Sequence of chain 1.A:
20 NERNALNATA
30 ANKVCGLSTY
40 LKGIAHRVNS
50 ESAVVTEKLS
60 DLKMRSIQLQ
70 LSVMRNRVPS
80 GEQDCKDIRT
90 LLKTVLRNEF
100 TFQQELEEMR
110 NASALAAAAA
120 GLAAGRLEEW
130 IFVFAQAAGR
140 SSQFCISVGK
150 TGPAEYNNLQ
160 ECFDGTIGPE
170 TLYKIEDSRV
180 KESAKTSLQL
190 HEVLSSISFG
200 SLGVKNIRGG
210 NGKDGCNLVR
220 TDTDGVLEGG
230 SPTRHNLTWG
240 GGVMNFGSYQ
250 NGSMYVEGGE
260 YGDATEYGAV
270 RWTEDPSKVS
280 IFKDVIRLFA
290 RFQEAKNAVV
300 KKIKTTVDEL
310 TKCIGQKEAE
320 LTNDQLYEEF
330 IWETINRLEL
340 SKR

Binding-site contacts:
Ligand atom C6 contacts residue ASN48 of chain 1.A at 4.5 Å.
Ligand atom C1 contacts residue ALA52 of chain 1.A at 4.1 Å (hydrophobic).
Ligand atom O5 contacts residue SER49 of chain 1.A at 4.4 Å.
Ligand atom O5 contacts residue ASN110 of chain 1.B at 2.4 Å (h-bond).
Ligand atom N2 contacts residue ASN110 of chain 1.B at 2.9 Å (h-bond).
Ligand atom C1 contacts residue ASN110 of chain 1.B at 1.4 Å.
Ligand atom C7 contacts residue GLU56 of chain 1.A at 3.7 Å.
Ligand atom C5 contacts residue ASN48 of chain 1.A at 4.2 Å.
Ligand atom C2 contacts residue ASN110 of chain 1.B at 2.6 Å.
Ligand atom C1 contacts residue GLU106 of chain 1.B at 3.5 Å.
Ligand atom C7 contacts residue GLU106 of chain 1.B at 3.1 Å.
Ligand atom C7 contacts residue GLU107 of chain 1.B at 3.9 Å.
Ligand atom N2 contacts residue GLU106 of chain 1.B at 2.7 Å (salt-bridge).
Ligand atom C3 contacts residue ASN110 of chain 1.B at 3.4 Å.
Ligand atom C8 contacts residue ALA52 of chain 1.A at 4.3 Å (hydrophobic).
Ligand atom O3 contacts residue GLU106 of chain 1.B at 3.6 Å.
Ligand atom C3 contacts residue GLU106 of chain 1.B at 3.4 Å.
Ligand atom O6 contacts residue SER49 of chain 1.A at 2.9 Å (h-bond).
Ligand atom C8 contacts residue GLU106 of chain 1.B at 2.9 Å.
Ligand atom C5 contacts residue ALA52 of chain 1.A at 4.5 Å (hydrophobic).
Ligand atom O6 contacts residue ASN48 of chain 1.A at 3.5 Å.
Ligand atom C1 contacts residue ASN48 of chain 1.A at 4.2 Å.
Ligand atom C7 contacts residue ALA52 of chain 1.A at 4.0 Å (hydrophobic).
Ligand atom C7 contacts residue ASN110 of chain 1.B at 4.2 Å.
Ligand atom C8 contacts residue GLU56 of chain 1.A at 4.1 Å.
Ligand atom O5 contacts residue ALA52 of chain 1.A at 4.2 Å.
Ligand atom C5 contacts residue ASN110 of chain 1.B at 3.5 Å.
Ligand atom O5 contacts residue ASN48 of chain 1.A at 3.7 Å.
Ligand atom C8 contacts residue GLN103 of chain 1.B at 3.2 Å.
Ligand atom O6 contacts residue HIS45 of chain 1.A at 3.5 Å (h-bond).
Ligand atom C8 contacts residue GLU107 of chain 1.B at 3.3 Å.
Ligand atom C4 contacts residue ASN110 of chain 1.B at 4.1 Å.
Ligand atom O7 contacts residue ALA52 of chain 1.A at 3.4 Å.
Ligand atom C6 contacts residue SER49 of chain 1.A at 3.8 Å.
Ligand atom O7 contacts residue GLU56 of chain 1.A at 2.9 Å (salt-bridge).
Ligand atom C2 contacts residue GLU106 of chain 1.B at 3.4 Å.
Ligand atom N2 contacts residue GLU107 of chain 1.B at 4.1 Å.
Ligand atom O7 contacts residue GLU106 of chain 1.B at 4.1 Å.

Sequence of chain 1.B:
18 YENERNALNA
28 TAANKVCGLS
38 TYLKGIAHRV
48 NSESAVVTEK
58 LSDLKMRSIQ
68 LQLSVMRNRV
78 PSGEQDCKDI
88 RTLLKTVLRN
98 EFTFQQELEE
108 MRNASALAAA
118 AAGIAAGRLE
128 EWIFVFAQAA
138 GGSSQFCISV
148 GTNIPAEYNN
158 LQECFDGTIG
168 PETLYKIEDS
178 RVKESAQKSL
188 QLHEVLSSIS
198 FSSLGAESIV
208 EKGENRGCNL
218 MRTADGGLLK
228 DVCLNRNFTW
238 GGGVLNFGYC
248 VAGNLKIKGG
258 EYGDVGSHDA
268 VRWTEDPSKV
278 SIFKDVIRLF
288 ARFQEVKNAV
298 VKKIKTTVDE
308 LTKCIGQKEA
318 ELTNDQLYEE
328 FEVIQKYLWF

This small molecule binds to this protein.
Small molecule (SMILES): CC(=O)N[C@H]1[C@H](O[C@H]2[C@H](O)[C@@H](NC(C)=O)CO[C@@H]2CO)O[C@H](CO)[C@@H](O)[C@@H]1O